Binding-site contacts:
Ligand atom C3 contacts residue ILE9 of chain 1.A at 3.6 Å (hydrophobic).
Ligand atom C25 contacts residue SER65 of chain 1.A at 3.1 Å.
Ligand atom C8 contacts residue TYR37 of chain 1.A at 3.7 Å (hydrophobic).
Ligand atom C2 contacts residue TYR73 of chain 1.A at 3.5 Å (hydrophobic).
Ligand atom C12 contacts residue TRP33 of chain 1.A at 3.8 Å (hydrophobic).
Ligand atom C13 contacts residue TYR37 of chain 1.A at 3.7 Å (hydrophobic).
Ligand atom N23 contacts residue SER65 of chain 1.A at 3.9 Å.
Ligand atom C5 contacts residue TYR73 of chain 1.A at 2.9 Å (hydrophobic).
Ligand atom C2 contacts residue SER6 of chain 1.A at 3.0 Å.
Ligand atom N15 contacts residue TRP7 of chain 1.A at 3.6 Å.
Ligand atom C21 contacts residue TYR73 of chain 1.A at 3.6 Å (hydrophobic).
Ligand atom C10 contacts residue TRP33 of chain 1.A at 3.7 Å (hydrophobic).
Ligand atom C12 contacts residue VAL39 of chain 1.A at 3.6 Å (hydrophobic).
Ligand atom C27 contacts residue SER65 of chain 1.A at 3.2 Å.
Ligand atom C30 contacts residue TRP33 of chain 1.A at 3.4 Å (hydrophobic).
Ligand atom N8 contacts residue TYR73 of chain 1.A at 3.8 Å.
Ligand atom N1 contacts residue TYR73 of chain 1.A at 3.2 Å (h-bond).
Ligand atom C31 contacts residue TRP33 of chain 1.A at 3.7 Å (hydrophobic).
Ligand atom C12 contacts residue TYR73 of chain 1.A at 3.5 Å (hydrophobic).
Ligand atom N1 contacts residue TRP7 of chain 1.A at 3.8 Å.
Ligand atom C31 contacts residue TYR37 of chain 1.A at 3.5 Å (hydrophobic).
Ligand atom N15 contacts residue TYR73 of chain 1.A at 3.5 Å (h-bond).
Ligand atom S26 contacts residue SER65 of chain 1.A at 3.4 Å (h-bond).
Ligand atom N29 contacts residue SER65 of chain 1.A at 3.1 Å (h-bond).
Ligand atom O37 contacts residue TRP33 of chain 1.A at 3.5 Å.
Ligand atom C11 contacts residue TRP33 of chain 1.A at 3.5 Å (hydrophobic).
Ligand atom C3 contacts residue TYR73 of chain 1.A at 3.5 Å (hydrophobic).
Ligand atom C11 contacts residue TYR73 of chain 1.A at 3.7 Å (hydrophobic).
Ligand atom C13 contacts residue TRP33 of chain 1.A at 3.8 Å (hydrophobic).
Ligand atom C9 contacts residue TYR73 of chain 1.A at 3.6 Å (hydrophobic).
Ligand atom C32 contacts residue TYR37 of chain 1.A at 3.6 Å (hydrophobic).
Ligand atom C14 contacts residue TYR37 of chain 1.A at 3.8 Å (hydrophobic).
Ligand atom C4 contacts residue TYR73 of chain 1.A at 2.9 Å (hydrophobic).
Ligand atom C28 contacts residue SER65 of chain 1.A at 3.1 Å.
Ligand atom N14 contacts residue TRP33 of chain 1.A at 3.6 Å.
Ligand atom N2 contacts residue TYR37 of chain 1.A at 3.3 Å.
Ligand atom N1 contacts residue SER6 of chain 1.A at 2.7 Å (h-bond).
Ligand atom C2 contacts residue ILE9 of chain 1.A at 3.9 Å (hydrophobic).
Ligand atom N6 contacts residue TYR73 of chain 1.A at 3.2 Å (h-bond).
Ligand atom C11 contacts residue ILE9 of chain 1.A at 3.9 Å (hydrophobic).

Sequence of chain 1.A:
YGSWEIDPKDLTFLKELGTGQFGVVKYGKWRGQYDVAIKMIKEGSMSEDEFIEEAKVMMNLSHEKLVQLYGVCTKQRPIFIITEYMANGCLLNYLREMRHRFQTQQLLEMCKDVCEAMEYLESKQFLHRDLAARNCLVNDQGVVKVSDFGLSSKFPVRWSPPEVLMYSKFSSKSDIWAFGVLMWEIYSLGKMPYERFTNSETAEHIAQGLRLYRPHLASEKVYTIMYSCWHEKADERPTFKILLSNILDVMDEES

The small molecule below binds the protein below.
Small molecule (SMILES): CN(C)CCCC(=O)N1CCC[C@H]1c1nc(-c2ccc(C(=O)Nc3nccs3)cc2)c2c(N)nccn12